This small molecule binds to this protein.
Small molecule (SMILES): CC(=O)N[C@@H]1[C@@H](O)[C@H](O)[C@@H](CO)O[C@H]1O

Binding-site contacts:
Ligand atom N2 contacts residue ASN57 of chain 4.A at 3.2 Å (h-bond).
Ligand atom C2 contacts residue ARG14 of chain 4.A at 4.3 Å.
Ligand atom C3 contacts residue ARG14 of chain 4.A at 4.2 Å.
Ligand atom C7 contacts residue ASN57 of chain 4.A at 3.5 Å.
Ligand atom O5 contacts residue ASN57 of chain 4.A at 2.4 Å (h-bond).
Ligand atom C6 contacts residue THR59 of chain 4.A at 4.4 Å.
Ligand atom O5 contacts residue ARG14 of chain 4.A at 4.4 Å.
Ligand atom O7 contacts residue ASN57 of chain 4.A at 3.0 Å (h-bond).
Ligand atom C1 contacts residue ARG14 of chain 4.A at 4.0 Å.
Ligand atom C2 contacts residue ASN57 of chain 4.A at 2.8 Å.
Ligand atom C6 contacts residue ARG14 of chain 4.A at 4.3 Å.
Ligand atom C1 contacts residue ASN57 of chain 4.A at 1.5 Å.
Ligand atom C4 contacts residue ASN57 of chain 4.A at 4.5 Å.
Ligand atom N2 contacts residue ARG14 of chain 4.A at 4.1 Å.
Ligand atom C5 contacts residue ASN57 of chain 4.A at 3.7 Å.
Ligand atom C5 contacts residue ARG14 of chain 4.A at 3.9 Å.
Ligand atom C3 contacts residue ASN57 of chain 4.A at 4.0 Å.

Sequence of chain 4.A:
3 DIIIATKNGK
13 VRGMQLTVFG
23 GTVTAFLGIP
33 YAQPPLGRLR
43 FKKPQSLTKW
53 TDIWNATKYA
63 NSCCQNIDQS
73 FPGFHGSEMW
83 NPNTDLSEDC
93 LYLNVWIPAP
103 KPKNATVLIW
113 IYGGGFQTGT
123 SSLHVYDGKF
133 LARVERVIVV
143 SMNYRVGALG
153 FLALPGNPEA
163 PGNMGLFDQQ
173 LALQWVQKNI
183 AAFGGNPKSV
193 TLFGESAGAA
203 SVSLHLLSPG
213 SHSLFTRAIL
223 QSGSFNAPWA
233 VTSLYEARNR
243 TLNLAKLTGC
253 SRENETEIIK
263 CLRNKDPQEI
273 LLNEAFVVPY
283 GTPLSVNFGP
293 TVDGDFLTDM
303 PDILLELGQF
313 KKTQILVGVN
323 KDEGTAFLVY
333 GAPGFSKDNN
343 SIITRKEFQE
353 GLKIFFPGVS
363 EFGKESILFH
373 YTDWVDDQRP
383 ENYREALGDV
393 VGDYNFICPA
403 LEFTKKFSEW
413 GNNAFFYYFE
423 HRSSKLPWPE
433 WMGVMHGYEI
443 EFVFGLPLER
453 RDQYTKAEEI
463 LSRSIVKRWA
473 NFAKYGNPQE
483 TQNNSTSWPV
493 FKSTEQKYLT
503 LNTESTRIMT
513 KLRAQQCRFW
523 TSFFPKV